Binding-site contacts:
Ligand atom C2 contacts residue MAN1 of chain 1.SA at 3.2 Å.
Ligand atom O2 contacts residue ASP106 of chain 1.U at 3.8 Å.
Ligand atom O1 contacts residue GLN263 of chain 1.G at 4.1 Å.
Ligand atom C2 contacts residue ASP106 of chain 1.U at 3.9 Å.
Ligand atom C3 contacts residue MAN1 of chain 1.SA at 4.2 Å.
Ligand atom O3 contacts residue ASP106 of chain 1.U at 4.0 Å.
Ligand atom O2 contacts residue MAN1 of chain 1.SA at 2.0 Å.
Ligand atom C1 contacts residue MAN1 of chain 1.SA at 3.8 Å.
Ligand atom O3 contacts residue MAN1 of chain 1.SA at 4.0 Å.
Ligand atom C4 contacts residue MAN1 of chain 1.SA at 4.4 Å.
Ligand atom O5 contacts residue MAN1 of chain 1.SA at 3.8 Å.
Ligand atom O2 contacts residue MAN2 of chain 1.SA at 4.3 Å.

Sequence of chain 1.G:
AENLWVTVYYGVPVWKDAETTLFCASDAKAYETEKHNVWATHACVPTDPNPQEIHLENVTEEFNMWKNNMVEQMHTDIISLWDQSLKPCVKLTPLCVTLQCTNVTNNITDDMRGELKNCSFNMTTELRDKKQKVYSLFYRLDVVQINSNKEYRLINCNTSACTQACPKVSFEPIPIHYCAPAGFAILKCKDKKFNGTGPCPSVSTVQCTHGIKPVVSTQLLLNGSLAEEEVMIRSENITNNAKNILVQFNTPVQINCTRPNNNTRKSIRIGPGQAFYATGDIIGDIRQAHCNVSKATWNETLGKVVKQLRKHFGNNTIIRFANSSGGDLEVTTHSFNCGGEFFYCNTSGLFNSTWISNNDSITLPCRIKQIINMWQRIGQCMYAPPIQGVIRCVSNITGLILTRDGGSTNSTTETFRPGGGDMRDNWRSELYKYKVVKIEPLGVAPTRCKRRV

The protein below binds the small molecule below.
Small molecule (SMILES): CC(=O)N[C@@H]1[C@@H](O)[C@H](O[C@@H]2O[C@H](CO)[C@@H](O[C@@H]3O[C@H](CO[C@H]4O[C@H](CO[C@H]5O[C@H](CO)[C@@H](O)[C@H](O)[C@@H]5O[C@H]5O[C@H](CO)[C@@H](O)[C@H](O)[C@@H]5O)[C@@H](O)[C@H](O)[C@@H]4O)[C@@H](O)[C@H](O[C@H]4O[C@H](CO)[C@@H](O)[C@H](O)[C@@H]4O)[C@@H]3O)[C@H](O)[C@H]2NC(C)=O)[C@@H](CO)O[C@H]1O

Sequence of chain 1.U:
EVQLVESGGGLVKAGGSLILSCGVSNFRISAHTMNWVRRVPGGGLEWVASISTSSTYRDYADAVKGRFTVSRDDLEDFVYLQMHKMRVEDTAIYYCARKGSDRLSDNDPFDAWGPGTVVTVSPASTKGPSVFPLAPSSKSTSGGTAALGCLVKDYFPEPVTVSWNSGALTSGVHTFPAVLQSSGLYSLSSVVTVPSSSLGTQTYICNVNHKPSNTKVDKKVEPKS